Binding-site contacts:
Ligand atom C8 contacts residue ASP238 of chain 1.A at 4.2 Å.
Ligand atom O7 contacts residue ALA239 of chain 1.A at 4.4 Å.
Ligand atom C2 contacts residue ASN237 of chain 1.A at 3.5 Å.
Ligand atom C3 contacts residue ASN166 of chain 1.A at 3.7 Å.
Ligand atom C6 contacts residue ASN237 of chain 1.A at 4.3 Å.
Ligand atom C5 contacts residue ASN237 of chain 1.A at 3.6 Å.
Ligand atom N2 contacts residue ASN237 of chain 1.A at 2.7 Å (h-bond).
Ligand atom C7 contacts residue ASN166 of chain 1.A at 3.8 Å.
Ligand atom C8 contacts residue ASN237 of chain 1.A at 3.9 Å.
Ligand atom C1 contacts residue ASN237 of chain 1.A at 3.5 Å.
Ligand atom C7 contacts residue ALA239 of chain 1.A at 4.0 Å (hydrophobic).
Ligand atom C1 contacts residue ASN166 of chain 1.A at 1.4 Å.
Ligand atom C8 contacts residue ALA239 of chain 1.A at 3.6 Å (hydrophobic).
Ligand atom O7 contacts residue ASN166 of chain 1.A at 4.0 Å.
Ligand atom C4 contacts residue ASN166 of chain 1.A at 4.1 Å.
Ligand atom O5 contacts residue ASN237 of chain 1.A at 4.0 Å.
Ligand atom N2 contacts residue ASN166 of chain 1.A at 3.0 Å (h-bond).
Ligand atom C5 contacts residue ASN166 of chain 1.A at 3.7 Å.
Ligand atom C7 contacts residue ASN237 of chain 1.A at 3.7 Å.
Ligand atom C2 contacts residue ASN166 of chain 1.A at 2.4 Å.
Ligand atom O5 contacts residue ASN166 of chain 1.A at 2.4 Å (h-bond).
Ligand atom C3 contacts residue ASN237 of chain 1.A at 4.0 Å.

A protein and the small-molecule ligand that binds it are described below.
Small molecule (SMILES): CC(=O)N[C@@H]1[C@@H](O)[C@H](O)[C@@H](CO)O[C@H]1O

Sequence of chain 1.A:
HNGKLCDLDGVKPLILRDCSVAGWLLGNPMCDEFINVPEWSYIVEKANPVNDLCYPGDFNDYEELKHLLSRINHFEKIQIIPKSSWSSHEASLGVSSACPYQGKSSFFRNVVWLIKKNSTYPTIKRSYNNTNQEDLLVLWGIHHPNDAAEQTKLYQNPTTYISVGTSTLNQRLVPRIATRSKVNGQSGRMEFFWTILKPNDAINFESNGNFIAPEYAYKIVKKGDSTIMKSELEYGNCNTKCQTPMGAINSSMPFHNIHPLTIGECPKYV